A small-molecule ligand and the protein it binds are described below.
Small molecule (SMILES): OC[C@H]1O[C@@H](O)[C@H](O)[C@@H](O)[C@@H]1O

Binding-site contacts:
Ligand atom C6 contacts residue NOY1 of chain 1.B at 4.0 Å.
Ligand atom C6 contacts residue TRP391 of chain 1.A at 4.2 Å (hydrophobic).
Ligand atom O6 contacts residue NOY1 of chain 1.B at 3.4 Å (h-bond).
Ligand atom O5 contacts residue ASP65 of chain 1.A at 3.9 Å.
Ligand atom C2 contacts residue ASP65 of chain 1.A at 4.1 Å.
Ligand atom O5 contacts residue TRP391 of chain 1.A at 3.1 Å.
Ligand atom O4 contacts residue TYR73 of chain 1.A at 4.5 Å.
Ligand atom O6 contacts residue GLY47 of chain 1.A at 4.0 Å.
Ligand atom C1 contacts residue TRP391 of chain 1.A at 3.8 Å (hydrophobic).
Ligand atom C2 contacts residue NOY1 of chain 1.B at 2.4 Å.
Ligand atom C5 contacts residue NOY1 of chain 1.B at 3.6 Å.
Ligand atom C5 contacts residue ASP65 of chain 1.A at 3.5 Å.
Ligand atom C1 contacts residue NOY1 of chain 1.B at 1.4 Å.
Ligand atom C6 contacts residue ARG49 of chain 1.A at 3.8 Å.
Ligand atom C2 contacts residue TRP391 of chain 1.A at 4.5 Å (hydrophobic).
Ligand atom C4 contacts residue ASP65 of chain 1.A at 4.0 Å.
Ligand atom C5 contacts residue ASN48 of chain 1.A at 4.5 Å.
Ligand atom C1 contacts residue ASP65 of chain 1.A at 3.6 Å.
Ligand atom O6 contacts residue TRP391 of chain 1.A at 4.0 Å.
Ligand atom O6 contacts residue ASN48 of chain 1.A at 3.3 Å (h-bond).
Ligand atom C4 contacts residue NOY1 of chain 1.B at 4.0 Å.
Ligand atom C3 contacts residue NOY1 of chain 1.B at 3.7 Å.
Ligand atom O6 contacts residue ARG49 of chain 1.A at 3.0 Å (salt-bridge).
Ligand atom O5 contacts residue NOY1 of chain 1.B at 2.2 Å (h-bond).
Ligand atom O2 contacts residue ASP65 of chain 1.A at 4.3 Å.
Ligand atom O2 contacts residue NOY1 of chain 1.B at 2.8 Å (h-bond).
Ligand atom O4 contacts residue ASP65 of chain 1.A at 4.5 Å.
Ligand atom C5 contacts residue TRP391 of chain 1.A at 4.2 Å (hydrophobic).
Ligand atom C1 contacts residue ASN48 of chain 1.A at 4.2 Å.
Ligand atom C3 contacts residue ASP65 of chain 1.A at 3.7 Å.

Sequence of chain 1.A:
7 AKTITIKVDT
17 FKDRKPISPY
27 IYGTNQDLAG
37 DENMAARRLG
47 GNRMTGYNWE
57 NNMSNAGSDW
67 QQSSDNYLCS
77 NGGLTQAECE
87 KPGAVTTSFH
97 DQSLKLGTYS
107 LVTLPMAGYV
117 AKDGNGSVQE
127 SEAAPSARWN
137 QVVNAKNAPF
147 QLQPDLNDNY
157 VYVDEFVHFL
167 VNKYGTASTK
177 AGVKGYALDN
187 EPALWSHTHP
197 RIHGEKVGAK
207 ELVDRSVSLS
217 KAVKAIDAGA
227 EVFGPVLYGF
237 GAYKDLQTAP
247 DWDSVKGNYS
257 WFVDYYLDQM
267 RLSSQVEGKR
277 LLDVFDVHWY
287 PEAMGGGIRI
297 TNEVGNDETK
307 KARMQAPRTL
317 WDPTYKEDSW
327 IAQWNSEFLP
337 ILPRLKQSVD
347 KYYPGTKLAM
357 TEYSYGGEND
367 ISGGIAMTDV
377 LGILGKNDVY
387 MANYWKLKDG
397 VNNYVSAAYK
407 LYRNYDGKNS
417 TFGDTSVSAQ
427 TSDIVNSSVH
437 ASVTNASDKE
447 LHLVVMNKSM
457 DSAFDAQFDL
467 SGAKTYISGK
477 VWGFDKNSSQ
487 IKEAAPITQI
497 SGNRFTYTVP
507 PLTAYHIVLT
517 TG